The small molecule below binds the protein below.
Small molecule (SMILES): CO[C@H]1O[C@H](CO)[C@@H](O)[C@H](O)[C@@H]1O

Sequence of chain 1.B:
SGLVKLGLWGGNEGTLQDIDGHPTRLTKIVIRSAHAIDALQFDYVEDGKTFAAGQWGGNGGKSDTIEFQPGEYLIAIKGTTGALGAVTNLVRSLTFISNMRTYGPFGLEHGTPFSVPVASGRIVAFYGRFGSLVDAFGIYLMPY

Binding-site contacts:
Ligand atom O6 contacts residue SER132 of chain 1.B at 3.1 Å (h-bond).
Ligand atom C4 contacts residue GLY131 of chain 1.B at 4.5 Å.
Ligand atom O2 contacts residue GLY131 of chain 1.B at 3.4 Å.
Ligand atom O4 contacts residue GLU13 of chain 1.B at 3.4 Å.
Ligand atom C4 contacts residue GLU13 of chain 1.B at 4.3 Å.
Ligand atom O3 contacts residue GLY14 of chain 1.B at 3.0 Å (h-bond).
Ligand atom C6 contacts residue LEU133 of chain 1.B at 3.7 Å (hydrophobic).
Ligand atom C6 contacts residue VAL87 of chain 1.B at 4.2 Å (hydrophobic).
Ligand atom O6 contacts residue ASP135 of chain 1.B at 2.7 Å (salt-bridge).
Ligand atom C6 contacts residue ASP135 of chain 1.B at 3.3 Å.
Ligand atom O4 contacts residue GLY14 of chain 1.B at 3.7 Å.
Ligand atom O3 contacts residue GLU13 of chain 1.B at 3.7 Å.
Ligand atom C7 contacts residue SER132 of chain 1.B at 3.7 Å.
Ligand atom O5 contacts residue GLY131 of chain 1.B at 3.9 Å.
Ligand atom O5 contacts residue SER132 of chain 1.B at 3.0 Å (h-bond).
Ligand atom O2 contacts residue SER132 of chain 1.B at 4.1 Å.
Ligand atom O6 contacts residue LEU133 of chain 1.B at 2.8 Å (h-bond).
Ligand atom C4 contacts residue GLY14 of chain 1.B at 3.8 Å.
Ligand atom C5 contacts residue SER132 of chain 1.B at 4.0 Å.
Ligand atom C4 contacts residue ASP135 of chain 1.B at 3.4 Å.
Ligand atom O4 contacts residue ASP135 of chain 1.B at 2.5 Å (salt-bridge).
Ligand atom O2 contacts residue GLY14 of chain 1.B at 4.2 Å.
Ligand atom C2 contacts residue GLY131 of chain 1.B at 4.5 Å.
Ligand atom O4 contacts residue VAL87 of chain 1.B at 4.1 Å.
Ligand atom C3 contacts residue GLU13 of chain 1.B at 4.5 Å.
Ligand atom C5 contacts residue GLY131 of chain 1.B at 4.5 Å.
Ligand atom O6 contacts residue GLY131 of chain 1.B at 3.2 Å (h-bond).
Ligand atom C5 contacts residue VAL87 of chain 1.B at 4.2 Å (hydrophobic).
Ligand atom C1 contacts residue SER132 of chain 1.B at 3.9 Å.
Ligand atom C6 contacts residue GLY131 of chain 1.B at 4.4 Å.
Ligand atom O6 contacts residue PHE130 of chain 1.B at 4.3 Å.
Ligand atom O1 contacts residue SER132 of chain 1.B at 4.4 Å.
Ligand atom C5 contacts residue ASP135 of chain 1.B at 4.0 Å.
Ligand atom C3 contacts residue GLY14 of chain 1.B at 4.0 Å.
Ligand atom C6 contacts residue SER132 of chain 1.B at 4.0 Å.
Ligand atom O5 contacts residue LEU133 of chain 1.B at 4.3 Å.